A protein and the small-molecule ligand that binds it are described below.
Small molecule (SMILES): CC[C@H]1COC(c2ccc(OCCCCCCCc3cc(C)no3)cc2)=N1

Sequence of chain 17.C:
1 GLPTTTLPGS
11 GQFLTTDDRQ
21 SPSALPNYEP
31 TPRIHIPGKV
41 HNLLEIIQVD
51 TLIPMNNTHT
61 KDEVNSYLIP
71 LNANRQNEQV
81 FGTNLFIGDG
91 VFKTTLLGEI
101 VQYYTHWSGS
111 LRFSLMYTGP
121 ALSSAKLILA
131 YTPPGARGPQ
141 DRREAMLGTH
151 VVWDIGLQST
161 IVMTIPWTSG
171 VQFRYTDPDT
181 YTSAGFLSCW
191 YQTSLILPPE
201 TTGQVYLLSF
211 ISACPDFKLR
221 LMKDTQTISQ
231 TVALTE

Sequence of chain 17.A:
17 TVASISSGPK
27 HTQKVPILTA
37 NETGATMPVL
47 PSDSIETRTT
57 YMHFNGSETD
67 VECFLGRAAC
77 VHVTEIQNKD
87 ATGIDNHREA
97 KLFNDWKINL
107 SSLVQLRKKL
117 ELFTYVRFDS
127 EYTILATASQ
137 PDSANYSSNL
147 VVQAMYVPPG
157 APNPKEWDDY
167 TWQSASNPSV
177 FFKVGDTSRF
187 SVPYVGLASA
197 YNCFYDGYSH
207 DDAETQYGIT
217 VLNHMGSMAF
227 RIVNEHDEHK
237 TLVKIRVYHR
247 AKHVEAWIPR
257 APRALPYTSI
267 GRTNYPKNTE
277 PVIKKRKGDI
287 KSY

Binding-site contacts:
Ligand atom N2 contacts residue PHE186 of chain 17.A at 3.9 Å.
Ligand atom O1B contacts residue MET221 of chain 17.A at 3.7 Å.
Ligand atom C4 contacts residue MET224 of chain 17.A at 4.0 Å (hydrophobic).
Ligand atom C4A contacts residue ILE215 of chain 17.A at 3.9 Å (hydrophobic).
Ligand atom C2B contacts residue MET221 of chain 17.A at 3.6 Å (hydrophobic).
Ligand atom C1C contacts residue MET224 of chain 17.A at 3.4 Å (hydrophobic).
Ligand atom CM2 contacts residue LEU116 of chain 17.A at 3.6 Å (hydrophobic).
Ligand atom C31 contacts residue ALA150 of chain 17.A at 3.8 Å (hydrophobic).
Ligand atom C5B contacts residue TYR197 of chain 17.A at 3.7 Å (hydrophobic).
Ligand atom C7C contacts residue TYR128 of chain 17.A at 3.7 Å (hydrophobic).
Ligand atom C31 contacts residue SER175 of chain 17.A at 3.6 Å.
Ligand atom C4 contacts residue TYR152 of chain 17.A at 3.9 Å (hydrophobic).
Ligand atom C5 contacts residue TYR152 of chain 17.A at 3.8 Å (hydrophobic).
Ligand atom C4 contacts residue PHE186 of chain 17.A at 3.5 Å (hydrophobic).
Ligand atom C5C contacts residue ILE104 of chain 17.A at 4.0 Å (hydrophobic).
Ligand atom C5 contacts residue MET224 of chain 17.A at 4.0 Å (hydrophobic).
Ligand atom O1 contacts residue TYR152 of chain 17.A at 4.0 Å.
Ligand atom N3A contacts residue ASN219 of chain 17.A at 3.8 Å.
Ligand atom O1 contacts residue PHE186 of chain 17.A at 3.7 Å.
Ligand atom C4A contacts residue ASN198 of chain 17.A at 4.0 Å.
Ligand atom C3C contacts residue VAL188 of chain 17.A at 3.2 Å (hydrophobic).
Ligand atom C3 contacts residue PRO174 of chain 17.A at 3.8 Å (hydrophobic).
Ligand atom C5 contacts residue PHE186 of chain 17.A at 3.7 Å (hydrophobic).
Ligand atom C2C contacts residue TYR152 of chain 17.A at 4.0 Å (hydrophobic).
Ligand atom C5B contacts residue LEU106 of chain 17.A at 4.0 Å (hydrophobic).
Ligand atom C4A contacts residue ASN219 of chain 17.A at 3.9 Å.
Ligand atom C2C contacts residue VAL188 of chain 17.A at 3.4 Å (hydrophobic).
Ligand atom O1 contacts residue ALA24 of chain 17.C at 3.6 Å.
Ligand atom N2 contacts residue ALA24 of chain 17.C at 3.3 Å.
Ligand atom C6C contacts residue VAL191 of chain 17.A at 3.5 Å (hydrophobic).
Ligand atom C4C contacts residue VAL188 of chain 17.A at 3.9 Å (hydrophobic).
Ligand atom N2 contacts residue PRO174 of chain 17.A at 3.9 Å.
Ligand atom C1B contacts residue MET221 of chain 17.A at 3.7 Å (hydrophobic).
Ligand atom O1 contacts residue VAL188 of chain 17.A at 3.8 Å.
Ligand atom C5C contacts residue TYR128 of chain 17.A at 3.6 Å (hydrophobic).
Ligand atom C3 contacts residue PHE186 of chain 17.A at 3.8 Å (hydrophobic).
Ligand atom C5A contacts residue CYS199 of chain 17.A at 3.9 Å (hydrophobic).
Ligand atom C6B contacts residue TYR197 of chain 17.A at 3.5 Å (hydrophobic).
Ligand atom C31 contacts residue VAL176 of chain 17.A at 3.3 Å (hydrophobic).
Ligand atom C31 contacts residue PRO174 of chain 17.A at 3.4 Å (hydrophobic).